Sequence of chain 1.D:
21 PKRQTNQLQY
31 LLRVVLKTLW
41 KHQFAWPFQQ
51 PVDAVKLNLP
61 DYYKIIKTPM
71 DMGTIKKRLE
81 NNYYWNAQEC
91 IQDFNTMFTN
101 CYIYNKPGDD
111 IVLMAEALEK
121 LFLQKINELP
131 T

Binding-site contacts:
Ligand atom CD1 contacts residue TRP46 of chain 1.D at 3.5 Å (hydrophobic).
Ligand atom CH3 contacts residue PRO47 of chain 1.B at 3.4 Å (hydrophobic).
Ligand atom CZ3 contacts residue PRO51 of chain 1.D at 3.5 Å (hydrophobic).
Ligand atom CH3 contacts residue ILE111 of chain 1.D at 3.5 Å (hydrophobic).
Ligand atom OD1 contacts residue GOL1 of chain 1.P at 3.2 Å (h-bond).
Ligand atom NE1 contacts residue TRP46 of chain 1.B at 2.8 Å (h-bond).
Ligand atom O contacts residue LEU57 of chain 1.B at 3.5 Å.
Ligand atom CD1 contacts residue LEU59 of chain 1.B at 3.5 Å (hydrophobic).
Ligand atom CD contacts residue ASP110 of chain 1.B at 3.4 Å.
Ligand atom NE1 contacts residue TRP46 of chain 1.D at 2.7 Å (h-bond).
Ligand atom CG contacts residue GLN50 of chain 1.B at 3.5 Å.
Ligand atom CH contacts residue ILE111 of chain 1.D at 3.4 Å (hydrophobic).
Ligand atom NZ contacts residue PRO47 of chain 1.B at 3.1 Å (h-bond).
Ligand atom CH2 contacts residue PRO51 of chain 1.D at 3.4 Å (hydrophobic).
Ligand atom CD2 contacts residue ASN105 of chain 1.B at 3.4 Å.
Ligand atom CG contacts residue LEU57 of chain 1.B at 3.5 Å (hydrophobic).
Ligand atom O contacts residue LEU57 of chain 1.D at 3.4 Å.
Ligand atom N contacts residue GOL1 of chain 1.P at 2.5 Å (h-bond).
Ligand atom NZ contacts residue PRO47 of chain 1.D at 2.9 Å (h-bond).
Ligand atom CE3 contacts residue GLN50 of chain 1.B at 3.5 Å.
Ligand atom NH1 contacts residue ASN105 of chain 1.D at 3.1 Å (h-bond).
Ligand atom CA contacts residue GOL1 of chain 1.P at 3.5 Å.
Ligand atom CZ2 contacts residue GLN50 of chain 1.D at 3.6 Å.
Ligand atom CH contacts residue ILE111 of chain 1.B at 3.4 Å (hydrophobic).
Ligand atom CB contacts residue TRP46 of chain 1.D at 3.5 Å (hydrophobic).
Ligand atom NE contacts residue ASP110 of chain 1.B at 3.1 Å (salt-bridge).
Ligand atom CD contacts residue LEU57 of chain 1.B at 3.0 Å (hydrophobic).
Ligand atom CD2 contacts residue GLN50 of chain 1.B at 3.2 Å.
Ligand atom CA contacts residue GOL1 of chain 1.P at 3.4 Å.
Ligand atom NH2 contacts residue TYR104 of chain 1.D at 3.4 Å.
Ligand atom OH contacts residue ILE111 of chain 1.D at 3.5 Å.
Ligand atom CH3 contacts residue PRO47 of chain 1.D at 3.4 Å (hydrophobic).
Ligand atom CZ2 contacts residue PRO47 of chain 1.D at 3.4 Å (hydrophobic).
Ligand atom O contacts residue GLN50 of chain 1.D at 3.1 Å (h-bond).
Ligand atom CE2 contacts residue GLN50 of chain 1.D at 3.6 Å.
Ligand atom N contacts residue ASP109 of chain 1.B at 3.3 Å (salt-bridge).
Ligand atom OH contacts residue ILE111 of chain 1.B at 3.4 Å.
Ligand atom CB contacts residue GOL1 of chain 1.P at 3.3 Å.
Ligand atom C contacts residue GOL1 of chain 1.P at 3.5 Å.
Ligand atom CH2 contacts residue GLN50 of chain 1.D at 3.6 Å.

The small molecule below binds the protein below.
Small molecule (SMILES): CC(=O)NCCCC[C@@H]1NC(=O)[C@H](CC2=CN=C3CC=CC=C23)NC(=O)CSC[C@@H](C(=O)N[C@@H](CC2=CN=C3C=CC=CC23)C(=O)N[C@@H](CC(C)C)C(=O)N[C@@H](CCCCNC(C)=O)C(=O)N[C@@H](CCCN=C(N)N)C(=O)N[C@@H](CCCCNC(C)=O)C(=O)N[C@@H](CC(C)C)C(=O)N[C@@H](CC(C)C)C(=O)N[C@@H](CC(C)C)C(=O)N[C@@H](CCCN=C(N)N)C2=NO2)NC(=O)[C@H](CC2=c3ccccc3=NC2)NC(=O)[C@H](CC(N)=O)NC1=O

Sequence of chain 1.B:
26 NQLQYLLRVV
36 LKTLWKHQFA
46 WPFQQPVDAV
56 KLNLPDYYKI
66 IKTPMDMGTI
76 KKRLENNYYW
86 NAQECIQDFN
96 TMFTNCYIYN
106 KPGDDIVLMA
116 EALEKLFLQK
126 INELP